The protein below binds the small molecule below.
Small molecule (SMILES): CC(=O)N[C@@H]1[C@@H](O)[C@H](O)[C@@H](CO)O[C@H]1O

Sequence of chain 1.A:
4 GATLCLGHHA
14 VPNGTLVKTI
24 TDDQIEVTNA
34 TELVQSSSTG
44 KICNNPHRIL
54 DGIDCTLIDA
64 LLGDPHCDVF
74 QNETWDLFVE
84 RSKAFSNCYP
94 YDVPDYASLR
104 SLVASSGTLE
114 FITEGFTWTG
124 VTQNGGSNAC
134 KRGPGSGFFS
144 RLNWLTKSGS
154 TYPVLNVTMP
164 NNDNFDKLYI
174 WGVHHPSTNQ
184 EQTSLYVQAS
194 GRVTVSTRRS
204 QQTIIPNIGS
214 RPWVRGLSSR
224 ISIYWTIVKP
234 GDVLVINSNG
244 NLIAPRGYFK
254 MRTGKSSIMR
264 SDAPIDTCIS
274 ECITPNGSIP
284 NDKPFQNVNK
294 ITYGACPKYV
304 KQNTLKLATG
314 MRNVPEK

Sequence of chain 1.B:
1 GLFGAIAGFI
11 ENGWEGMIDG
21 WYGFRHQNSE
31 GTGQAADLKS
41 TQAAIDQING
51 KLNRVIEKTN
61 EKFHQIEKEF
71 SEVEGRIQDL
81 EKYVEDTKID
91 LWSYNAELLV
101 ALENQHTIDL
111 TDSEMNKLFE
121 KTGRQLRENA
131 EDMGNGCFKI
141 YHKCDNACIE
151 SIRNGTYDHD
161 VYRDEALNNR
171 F

Binding-site contacts:
Ligand atom C2 contacts residue ASN32 of chain 1.A at 2.4 Å.
Ligand atom C6 contacts residue THR34 of chain 1.A at 4.5 Å.
Ligand atom C5 contacts residue ASN32 of chain 1.A at 3.7 Å.
Ligand atom N2 contacts residue ASN32 of chain 1.A at 2.9 Å (h-bond).
Ligand atom C7 contacts residue ASN32 of chain 1.A at 3.4 Å.
Ligand atom C1 contacts residue THR312 of chain 1.A at 4.1 Å.
Ligand atom O7 contacts residue ASN32 of chain 1.A at 3.6 Å.
Ligand atom O5 contacts residue THR312 of chain 1.A at 3.7 Å.
Ligand atom C4 contacts residue ASN32 of chain 1.A at 4.2 Å.
Ligand atom O5 contacts residue ASN32 of chain 1.A at 2.4 Å (h-bond).
Ligand atom O6 contacts residue LEU52 of chain 1.B at 4.1 Å.
Ligand atom C1 contacts residue ASN32 of chain 1.A at 1.4 Å.
Ligand atom C3 contacts residue ASN32 of chain 1.A at 3.8 Å.